The small molecule below binds the protein below.
Small molecule (SMILES): CC(C)CCC[C@@H](C)[C@H]1CC[C@H]2[C@@H]3CC=C4C[C@@H](O)CC[C@]4(C)[C@H]3CC[C@]12C

Sequence of chain 1.A:
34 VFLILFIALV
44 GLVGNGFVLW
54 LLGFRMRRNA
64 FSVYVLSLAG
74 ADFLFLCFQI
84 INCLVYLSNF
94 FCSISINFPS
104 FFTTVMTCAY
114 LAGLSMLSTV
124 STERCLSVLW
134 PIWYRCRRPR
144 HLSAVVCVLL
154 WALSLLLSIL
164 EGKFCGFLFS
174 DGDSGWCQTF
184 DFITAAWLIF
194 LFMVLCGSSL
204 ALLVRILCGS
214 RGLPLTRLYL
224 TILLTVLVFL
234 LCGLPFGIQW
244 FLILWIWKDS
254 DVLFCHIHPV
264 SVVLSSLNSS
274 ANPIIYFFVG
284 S

Binding-site contacts:
Ligand atom C26 contacts residue ALA155 of chain 1.A at 4.0 Å (hydrophobic).
Ligand atom C24 contacts residue LEU158 of chain 1.A at 4.2 Å (hydrophobic).
Ligand atom C16 contacts residue TRP154 of chain 1.A at 4.0 Å (hydrophobic).
Ligand atom C27 contacts residue LEU158 of chain 1.A at 3.8 Å (hydrophobic).
Ligand atom C4 contacts residue ARG61 of chain 1.A at 3.9 Å.
Ligand atom C18 contacts residue CYS150 of chain 1.A at 4.4 Å (hydrophobic).
Ligand atom O1 contacts residue ALA147 of chain 1.A at 4.3 Å.
Ligand atom C2 contacts residue ALA147 of chain 1.A at 4.0 Å (hydrophobic).
Ligand atom O1 contacts residue ARG61 of chain 1.A at 2.8 Å (salt-bridge).
Ligand atom C19 contacts residue CYS150 of chain 1.A at 3.7 Å (hydrophobic).
Ligand atom C18 contacts residue TRP154 of chain 1.A at 3.5 Å (hydrophobic).
Ligand atom C4 contacts residue VAL66 of chain 1.A at 4.3 Å (hydrophobic).
Ligand atom C26 contacts residue TRP154 of chain 1.A at 4.3 Å (hydrophobic).
Ligand atom C19 contacts residue ALA147 of chain 1.A at 4.0 Å (hydrophobic).
Ligand atom C8 contacts residue CYS150 of chain 1.A at 4.4 Å (hydrophobic).
Ligand atom C4 contacts residue ALA147 of chain 1.A at 4.5 Å (hydrophobic).
Ligand atom C22 contacts residue TRP154 of chain 1.A at 3.9 Å (hydrophobic).
Ligand atom C26 contacts residue VAL151 of chain 1.A at 3.8 Å (hydrophobic).
Ligand atom C3 contacts residue ARG61 of chain 1.A at 3.6 Å.